This small molecule binds to this protein.
Small molecule (SMILES): CC1(C)CC(NC(=O)C(=O)Nc2ccc(Br)cc2)CC(C)(C)N1

Sequence of chain 1.A:
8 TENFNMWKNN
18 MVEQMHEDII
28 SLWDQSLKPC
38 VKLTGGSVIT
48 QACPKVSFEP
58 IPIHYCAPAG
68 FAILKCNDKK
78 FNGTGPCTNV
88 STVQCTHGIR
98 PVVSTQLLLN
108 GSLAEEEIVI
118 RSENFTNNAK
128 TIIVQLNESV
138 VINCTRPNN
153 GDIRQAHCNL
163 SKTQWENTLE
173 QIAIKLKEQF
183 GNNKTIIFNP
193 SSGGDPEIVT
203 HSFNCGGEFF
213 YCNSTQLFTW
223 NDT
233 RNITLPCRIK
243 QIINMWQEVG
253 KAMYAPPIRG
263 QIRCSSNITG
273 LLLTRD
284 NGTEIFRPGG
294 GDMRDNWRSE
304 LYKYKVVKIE

Binding-site contacts:
Ligand atom O23 contacts residue MET296 of chain 1.A at 3.4 Å.
Ligand atom O22 contacts residue ASN246 of chain 1.A at 3.3 Å (h-bond).
Ligand atom BR contacts residue PHE211 of chain 1.A at 3.8 Å.
Ligand atom BR contacts residue PHE205 of chain 1.A at 3.3 Å.
Ligand atom C12 contacts residue GLY294 of chain 1.A at 3.9 Å.
Ligand atom C7 contacts residue TRP248 of chain 1.A at 4.0 Å (hydrophobic).
Ligand atom C10 contacts residue MET247 of chain 1.A at 3.8 Å (hydrophobic).
Ligand atom C3 contacts residue SER204 of chain 1.A at 3.4 Å.
Ligand atom C10 contacts residue ASN246 of chain 1.A at 4.0 Å.
Ligand atom O23 contacts residue TRP248 of chain 1.A at 3.4 Å.
Ligand atom C5 contacts residue GLU199 of chain 1.A at 3.7 Å.
Ligand atom C6 contacts residue ASN246 of chain 1.A at 3.5 Å.
Ligand atom BR contacts residue SER204 of chain 1.A at 4.1 Å.
Ligand atom C10 contacts residue TRP248 of chain 1.A at 3.9 Å (hydrophobic).
Ligand atom C18 contacts residue VAL251 of chain 1.A at 3.4 Å (hydrophobic).
Ligand atom C4 contacts residue SER204 of chain 1.A at 3.7 Å.
Ligand atom N8 contacts residue TRP248 of chain 1.A at 3.6 Å.
Ligand atom N8 contacts residue GLU199 of chain 1.A at 3.8 Å.
Ligand atom N11 contacts residue GLY294 of chain 1.A at 3.1 Å (h-bond).
Ligand atom C17 contacts residue GLY294 of chain 1.A at 3.5 Å.
Ligand atom C3 contacts residue MET296 of chain 1.A at 3.6 Å (hydrophobic).
Ligand atom C3 contacts residue VAL100 of chain 1.A at 4.1 Å (hydrophobic).
Ligand atom C4 contacts residue GLU199 of chain 1.A at 3.9 Å.
Ligand atom C6 contacts residue TRP248 of chain 1.A at 3.8 Å (hydrophobic).
Ligand atom C13 contacts residue MET247 of chain 1.A at 3.8 Å (hydrophobic).
Ligand atom C9 contacts residue ASN246 of chain 1.A at 4.0 Å.
Ligand atom O22 contacts residue MET247 of chain 1.A at 3.2 Å (h-bond).
Ligand atom BR contacts residue VAL100 of chain 1.A at 4.0 Å.
Ligand atom C10 contacts residue GLY294 of chain 1.A at 4.0 Å.
Ligand atom O23 contacts residue GLY294 of chain 1.A at 3.1 Å (h-bond).
Ligand atom C18 contacts residue GLU250 of chain 1.A at 3.7 Å.
Ligand atom C5 contacts residue ASN246 of chain 1.A at 3.7 Å.
Ligand atom C5 contacts residue TRP248 of chain 1.A at 3.8 Å (hydrophobic).
Ligand atom C4 contacts residue MET296 of chain 1.A at 3.4 Å (hydrophobic).
Ligand atom C6 contacts residue GLU199 of chain 1.A at 3.9 Å.
Ligand atom N8 contacts residue ASN246 of chain 1.A at 3.0 Å (h-bond).
Ligand atom C9 contacts residue TRP248 of chain 1.A at 3.4 Å (hydrophobic).
Ligand atom C9 contacts residue GLY294 of chain 1.A at 3.9 Å.
Ligand atom BR contacts residue ASN206 of chain 1.A at 3.6 Å.
Ligand atom C4 contacts residue THR102 of chain 1.A at 3.8 Å.